Binding-site contacts:
Ligand atom N2 contacts residue ASN109 of chain 1.A at 3.0 Å (h-bond).
Ligand atom O5 contacts residue SER216 of chain 1.A at 4.0 Å.
Ligand atom C7 contacts residue ASN109 of chain 1.A at 3.5 Å.
Ligand atom C3 contacts residue ASN109 of chain 1.A at 3.8 Å.
Ligand atom C3 contacts residue SER216 of chain 1.A at 3.6 Å.
Ligand atom O4 contacts residue SER216 of chain 1.A at 4.3 Å.
Ligand atom O5 contacts residue GLN218 of chain 1.A at 3.3 Å (h-bond).
Ligand atom C8 contacts residue TYR217 of chain 1.A at 3.7 Å (hydrophobic).
Ligand atom C4 contacts residue ASN109 of chain 1.A at 4.2 Å.
Ligand atom C4 contacts residue SER216 of chain 1.A at 4.1 Å.
Ligand atom C1 contacts residue GLN218 of chain 1.A at 3.9 Å.
Ligand atom C5 contacts residue ASN109 of chain 1.A at 3.7 Å.
Ligand atom O3 contacts residue SER216 of chain 1.A at 4.3 Å.
Ligand atom C1 contacts residue ASN109 of chain 1.A at 1.4 Å.
Ligand atom O5 contacts residue ASN109 of chain 1.A at 2.4 Å (h-bond).
Ligand atom C5 contacts residue SER216 of chain 1.A at 3.6 Å.
Ligand atom C1 contacts residue SER216 of chain 1.A at 3.6 Å.
Ligand atom N2 contacts residue SER216 of chain 1.A at 4.2 Å.
Ligand atom C6 contacts residue GLN218 of chain 1.A at 4.1 Å.
Ligand atom C2 contacts residue ASN109 of chain 1.A at 2.5 Å.
Ligand atom C2 contacts residue SER216 of chain 1.A at 4.0 Å.
Ligand atom O7 contacts residue ASN109 of chain 1.A at 3.7 Å.
Ligand atom C5 contacts residue GLN218 of chain 1.A at 4.1 Å.

Sequence of chain 1.A:
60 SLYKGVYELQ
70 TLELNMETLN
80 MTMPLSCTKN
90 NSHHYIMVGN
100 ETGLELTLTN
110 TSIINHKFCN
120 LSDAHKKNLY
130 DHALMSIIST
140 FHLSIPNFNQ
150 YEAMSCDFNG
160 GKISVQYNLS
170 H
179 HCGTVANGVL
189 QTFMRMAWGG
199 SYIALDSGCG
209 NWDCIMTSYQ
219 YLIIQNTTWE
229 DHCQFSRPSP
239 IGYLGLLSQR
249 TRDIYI

A small-molecule ligand and the protein it binds are described below.
Small molecule (SMILES): CC(=O)N[C@H]1[C@H](O[C@H]2[C@H](O)[C@@H](NC(C)=O)CO[C@@H]2CO)O[C@H](CO)[C@@H](O[C@@H]2O[C@H](CO)[C@@H](O)[C@H](O)[C@@H]2O)[C@@H]1O